Sequence of chain 42.C:
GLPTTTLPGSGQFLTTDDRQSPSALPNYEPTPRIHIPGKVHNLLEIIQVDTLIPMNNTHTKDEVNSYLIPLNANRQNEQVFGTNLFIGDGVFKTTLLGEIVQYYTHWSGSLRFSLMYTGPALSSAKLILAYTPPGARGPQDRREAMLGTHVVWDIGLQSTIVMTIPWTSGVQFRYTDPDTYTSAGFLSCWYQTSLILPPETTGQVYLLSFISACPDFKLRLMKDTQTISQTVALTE

A small-molecule ligand and the protein it binds are described below.
Small molecule (SMILES): Cc1cc(CCCCCCCOc2ccc(C3=N[C@@H](C)CO3)cc2)on1

Sequence of chain 42.A:
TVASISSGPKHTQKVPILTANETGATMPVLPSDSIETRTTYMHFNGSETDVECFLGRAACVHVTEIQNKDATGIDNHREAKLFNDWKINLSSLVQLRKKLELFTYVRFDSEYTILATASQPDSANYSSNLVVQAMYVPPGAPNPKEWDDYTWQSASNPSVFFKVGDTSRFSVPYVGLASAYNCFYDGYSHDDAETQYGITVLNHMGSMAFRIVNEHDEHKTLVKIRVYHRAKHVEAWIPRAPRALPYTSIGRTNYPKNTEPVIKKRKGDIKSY

Binding-site contacts:
Ligand atom O1 contacts residue PHE186 of chain 42.A at 3.5 Å.
Ligand atom O1 contacts residue TYR152 of chain 42.A at 3.9 Å.
Ligand atom C3C contacts residue VAL188 of chain 42.A at 3.3 Å (hydrophobic).
Ligand atom O1B contacts residue TYR128 of chain 42.A at 3.9 Å.
Ligand atom C1B contacts residue MET221 of chain 42.A at 3.8 Å (hydrophobic).
Ligand atom C3 contacts residue PHE186 of chain 42.A at 3.8 Å (hydrophobic).
Ligand atom C6C contacts residue VAL191 of chain 42.A at 3.2 Å (hydrophobic).
Ligand atom C31 contacts residue SER175 of chain 42.A at 3.6 Å.
Ligand atom C6B contacts residue TYR197 of chain 42.A at 3.6 Å (hydrophobic).
Ligand atom C4 contacts residue TYR152 of chain 42.A at 3.9 Å (hydrophobic).
Ligand atom C7C contacts residue TYR128 of chain 42.A at 3.6 Å (hydrophobic).
Ligand atom C5B contacts residue LEU106 of chain 42.A at 3.5 Å (hydrophobic).
Ligand atom C31 contacts residue VAL176 of chain 42.A at 3.3 Å (hydrophobic).
Ligand atom C4 contacts residue PHE186 of chain 42.A at 3.6 Å (hydrophobic).
Ligand atom C2B contacts residue MET221 of chain 42.A at 3.5 Å (hydrophobic).
Ligand atom C5B contacts residue TYR197 of chain 42.A at 3.7 Å (hydrophobic).
Ligand atom C6B contacts residue LEU106 of chain 42.A at 3.9 Å (hydrophobic).
Ligand atom C5C contacts residue TYR128 of chain 42.A at 3.5 Å (hydrophobic).
Ligand atom N2 contacts residue PHE186 of chain 42.A at 3.7 Å.
Ligand atom C7C contacts residue TYR197 of chain 42.A at 3.8 Å (hydrophobic).
Ligand atom C5C contacts residue ILE104 of chain 42.A at 3.8 Å (hydrophobic).
Ligand atom N2 contacts residue ALA24 of chain 42.C at 3.4 Å.
Ligand atom C6C contacts residue MET221 of chain 42.A at 3.7 Å (hydrophobic).
Ligand atom C4B contacts residue LEU106 of chain 42.A at 3.7 Å (hydrophobic).
Ligand atom N3A contacts residue ASN219 of chain 42.A at 3.0 Å (h-bond).
Ligand atom C4 contacts residue MET224 of chain 42.A at 3.8 Å (hydrophobic).
Ligand atom C5 contacts residue TYR152 of chain 42.A at 3.8 Å (hydrophobic).
Ligand atom C5 contacts residue PHE186 of chain 42.A at 3.5 Å (hydrophobic).
Ligand atom C4C contacts residue TYR152 of chain 42.A at 3.8 Å (hydrophobic).
Ligand atom C3C contacts residue TYR128 of chain 42.A at 3.9 Å (hydrophobic).
Ligand atom O1 contacts residue VAL188 of chain 42.A at 3.8 Å.
Ligand atom C2C contacts residue VAL188 of chain 42.A at 3.2 Å (hydrophobic).
Ligand atom O1B contacts residue MET221 of chain 42.A at 3.4 Å.
Ligand atom C4A contacts residue ASN219 of chain 42.A at 3.5 Å.
Ligand atom C3 contacts residue PRO174 of chain 42.A at 3.8 Å (hydrophobic).
Ligand atom C31 contacts residue ALA150 of chain 42.A at 3.5 Å (hydrophobic).
Ligand atom C31 contacts residue PRO174 of chain 42.A at 3.4 Å (hydrophobic).
Ligand atom C3B contacts residue MET221 of chain 42.A at 3.8 Å (hydrophobic).
Ligand atom CM1 contacts residue SER107 of chain 42.A at 3.9 Å.
Ligand atom O1 contacts residue ALA24 of chain 42.C at 3.6 Å.